Sequence of chain 1.A:
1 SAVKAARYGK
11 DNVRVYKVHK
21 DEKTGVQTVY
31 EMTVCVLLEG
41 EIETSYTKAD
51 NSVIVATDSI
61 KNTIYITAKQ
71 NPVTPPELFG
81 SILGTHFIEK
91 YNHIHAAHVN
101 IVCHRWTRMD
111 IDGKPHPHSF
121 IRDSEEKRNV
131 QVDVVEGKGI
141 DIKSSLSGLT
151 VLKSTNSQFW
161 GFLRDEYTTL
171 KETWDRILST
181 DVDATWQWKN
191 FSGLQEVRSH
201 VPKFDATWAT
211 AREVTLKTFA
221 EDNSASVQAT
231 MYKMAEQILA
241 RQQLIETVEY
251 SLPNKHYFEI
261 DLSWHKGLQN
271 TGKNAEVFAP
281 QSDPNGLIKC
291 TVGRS

A small-molecule ligand and the protein it binds are described below.
Small molecule (SMILES): O=c1[nH]c(=O)c2nn[nH]c2[nH]1

Sequence of chain 2.A:
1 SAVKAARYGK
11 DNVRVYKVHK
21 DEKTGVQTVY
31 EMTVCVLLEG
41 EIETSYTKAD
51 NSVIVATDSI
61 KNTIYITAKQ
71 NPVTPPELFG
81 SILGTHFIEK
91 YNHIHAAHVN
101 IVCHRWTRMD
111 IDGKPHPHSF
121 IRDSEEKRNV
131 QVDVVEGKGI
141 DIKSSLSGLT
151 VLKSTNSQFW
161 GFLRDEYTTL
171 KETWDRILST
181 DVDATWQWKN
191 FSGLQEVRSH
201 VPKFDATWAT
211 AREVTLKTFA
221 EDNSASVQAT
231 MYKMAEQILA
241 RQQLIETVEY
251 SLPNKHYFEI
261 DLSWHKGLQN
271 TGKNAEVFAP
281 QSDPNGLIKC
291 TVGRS

Binding-site contacts:
Ligand atom O2 contacts residue GLU259 of chain 2.A at 4.1 Å.
Ligand atom N8 contacts residue ASP58 of chain 1.A at 2.2 Å (salt-bridge).
Ligand atom N7 contacts residue ASP58 of chain 1.A at 3.0 Å (salt-bridge).
Ligand atom C2 contacts residue PHE258 of chain 2.A at 4.0 Å (hydrophobic).
Ligand atom C4 contacts residue ASP58 of chain 1.A at 4.4 Å.
Ligand atom O6 contacts residue LEU170 of chain 2.A at 4.2 Å.
Ligand atom C5 contacts residue ASP58 of chain 1.A at 4.2 Å.
Ligand atom C4 contacts residue PHE258 of chain 2.A at 3.9 Å (hydrophobic).
Ligand atom C5 contacts residue LEU170 of chain 2.A at 4.3 Å (hydrophobic).
Ligand atom N8 contacts residue LYS61 of chain 1.A at 3.7 Å.
Ligand atom N9 contacts residue ASP58 of chain 1.A at 3.3 Å (salt-bridge).
Ligand atom N7 contacts residue LEU170 of chain 2.A at 3.6 Å.
Ligand atom C5 contacts residue PHE258 of chain 2.A at 3.7 Å (hydrophobic).
Ligand atom N8 contacts residue PHE258 of chain 2.A at 4.1 Å.
Ligand atom N1 contacts residue PHE258 of chain 2.A at 3.9 Å.
Ligand atom N9 contacts residue LYS61 of chain 1.A at 3.9 Å.
Ligand atom O2 contacts residue PHE258 of chain 2.A at 4.3 Å.
Ligand atom O6 contacts residue PHE258 of chain 2.A at 3.9 Å.
Ligand atom N3 contacts residue PHE258 of chain 2.A at 4.0 Å.
Ligand atom C6 contacts residue PHE258 of chain 2.A at 3.7 Å (hydrophobic).
Ligand atom N9 contacts residue PHE258 of chain 2.A at 4.1 Å.
Ligand atom N7 contacts residue PHE258 of chain 2.A at 3.9 Å.
Ligand atom N8 contacts residue LEU170 of chain 2.A at 4.3 Å.